This protein binds this small molecule.
Small molecule (SMILES): Nc1ccn([C@H]2C[C@H](O)[C@@H](COP(=O)(O)O)O2)c(=O)n1

Binding-site contacts:
Ligand atom N4 contacts residue PHE93 of chain 2.A at 3.5 Å (h-bond).
Ligand atom C4 contacts residue GLN69 of chain 2.A at 3.5 Å.
Ligand atom O1P contacts residue ASN23 of chain 2.A at 3.6 Å.
Ligand atom C2 contacts residue HIS67 of chain 2.A at 3.3 Å.
Ligand atom C3' contacts residue ASN43 of chain 2.A at 3.7 Å.
Ligand atom N3 contacts residue HIS67 of chain 2.A at 3.3 Å.
Ligand atom C5 contacts residue HIS67 of chain 2.A at 3.6 Å.
Ligand atom O4' contacts residue VAL26 of chain 2.A at 3.3 Å.
Ligand atom O2P contacts residue TYR62 of chain 2.A at 3.5 Å (h-bond).
Ligand atom O3P contacts residue TRP121 of chain 2.A at 3.0 Å (h-bond).
Ligand atom N4 contacts residue PRO94 of chain 2.A at 3.4 Å.
Ligand atom O2P contacts residue LYS61 of chain 2.A at 2.9 Å (salt-bridge).
Ligand atom N4 contacts residue ZN1 of chain 2.E at 2.7 Å.
Ligand atom O4' contacts residue ASN43 of chain 2.A at 3.7 Å.
Ligand atom O2P contacts residue LYS58 of chain 2.A at 3.2 Å (salt-bridge).
Ligand atom O2 contacts residue ASN43 of chain 2.A at 3.6 Å.
Ligand atom N4 contacts residue CYS95 of chain 2.A at 2.9 Å (h-bond).
Ligand atom C4 contacts residue HIS67 of chain 2.A at 3.4 Å.
Ligand atom P contacts residue THR24 of chain 2.A at 3.7 Å.
Ligand atom C1' contacts residue ASN43 of chain 2.A at 3.7 Å.
Ligand atom O2P contacts residue ASN23 of chain 2.A at 3.3 Å (h-bond).
Ligand atom N3 contacts residue ZN1 of chain 2.E at 3.5 Å.
Ligand atom N3 contacts residue GLN69 of chain 2.A at 2.8 Å (h-bond).
Ligand atom O1P contacts residue THR24 of chain 2.A at 2.6 Å (h-bond).
Ligand atom N4 contacts residue GLN69 of chain 2.A at 3.3 Å (h-bond).
Ligand atom P contacts residue TYR62 of chain 2.A at 3.6 Å.
Ligand atom O3' contacts residue ASN43 of chain 2.A at 2.8 Å (h-bond).
Ligand atom O3' contacts residue ASP21 of chain 2.A at 2.4 Å (salt-bridge).
Ligand atom O2 contacts residue HIS67 of chain 2.A at 3.2 Å.
Ligand atom C5' contacts residue THR24 of chain 2.A at 3.5 Å.
Ligand atom O3' contacts residue VAL65 of chain 2.A at 3.5 Å.
Ligand atom O3P contacts residue TYR62 of chain 2.A at 2.6 Å (h-bond).
Ligand atom C4' contacts residue ASP21 of chain 2.A at 3.6 Å.
Ligand atom C4 contacts residue ZN1 of chain 2.E at 3.0 Å.
Ligand atom O5' contacts residue THR24 of chain 2.A at 3.7 Å.
Ligand atom O5' contacts residue LYS61 of chain 2.A at 3.2 Å (salt-bridge).
Ligand atom O2 contacts residue ALA68 of chain 2.A at 3.0 Å (h-bond).
Ligand atom C2 contacts residue GLN69 of chain 2.A at 3.7 Å.
Ligand atom O2 contacts residue VAL26 of chain 2.A at 3.5 Å.
Ligand atom C3' contacts residue ASP21 of chain 2.A at 3.3 Å.

Sequence of chain 2.A:
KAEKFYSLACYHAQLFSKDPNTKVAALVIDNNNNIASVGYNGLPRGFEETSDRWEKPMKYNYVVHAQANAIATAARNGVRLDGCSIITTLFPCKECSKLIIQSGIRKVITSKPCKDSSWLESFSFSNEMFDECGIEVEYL